This protein binds this small molecule.
Small molecule (SMILES): CC(=O)N[C@H]1[C@H](O[C@H]2[C@H](O)[C@@H](NC(C)=O)CO[C@@H]2CO)O[C@H](CO)[C@@H](O)[C@@H]1O

Sequence of chain 2.A:
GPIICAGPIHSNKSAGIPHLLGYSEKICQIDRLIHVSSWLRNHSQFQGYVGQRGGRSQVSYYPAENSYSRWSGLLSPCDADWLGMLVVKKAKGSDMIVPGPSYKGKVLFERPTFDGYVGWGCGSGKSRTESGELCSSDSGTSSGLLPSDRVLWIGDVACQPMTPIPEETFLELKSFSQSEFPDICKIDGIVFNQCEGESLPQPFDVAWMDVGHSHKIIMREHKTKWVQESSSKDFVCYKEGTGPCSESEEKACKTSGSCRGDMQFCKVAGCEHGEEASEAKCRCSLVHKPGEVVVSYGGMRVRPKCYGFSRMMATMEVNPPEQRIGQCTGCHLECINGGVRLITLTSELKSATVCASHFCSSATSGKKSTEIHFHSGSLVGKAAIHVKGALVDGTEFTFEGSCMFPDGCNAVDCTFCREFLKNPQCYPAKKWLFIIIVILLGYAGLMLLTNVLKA

Binding-site contacts:
Ligand atom O7 contacts residue SER35 of chain 2.A at 3.7 Å.
Ligand atom C6 contacts residue ASN33 of chain 2.A at 3.6 Å.
Ligand atom C4 contacts residue SER35 of chain 2.A at 3.8 Å.
Ligand atom O6 contacts residue ALA36 of chain 2.A at 3.5 Å.
Ligand atom C4 contacts residue HIS31 of chain 2.A at 3.9 Å.
Ligand atom O4 contacts residue HIS31 of chain 2.A at 3.5 Å (h-bond).
Ligand atom N2 contacts residue SER35 of chain 2.A at 4.3 Å.
Ligand atom C2 contacts residue SER35 of chain 2.A at 3.3 Å.
Ligand atom C7 contacts residue SER35 of chain 2.A at 4.4 Å.
Ligand atom C1 contacts residue SER35 of chain 2.A at 3.4 Å.
Ligand atom O6 contacts residue GLY37 of chain 2.A at 3.1 Å (h-bond).
Ligand atom O5 contacts residue SER35 of chain 2.A at 3.0 Å (h-bond).
Ligand atom C4 contacts residue ASN33 of chain 2.A at 4.2 Å.
Ligand atom O3 contacts residue ASN33 of chain 2.A at 3.2 Å (h-bond).
Ligand atom O6 contacts residue SER35 of chain 2.A at 2.5 Å (h-bond).
Ligand atom C3 contacts residue SER35 of chain 2.A at 4.1 Å.
Ligand atom O3 contacts residue HIS31 of chain 2.A at 4.1 Å.
Ligand atom C5 contacts residue HIS31 of chain 2.A at 4.1 Å.
Ligand atom C3 contacts residue ASN33 of chain 2.A at 4.1 Å.
Ligand atom C2 contacts residue HIS31 of chain 2.A at 4.5 Å.
Ligand atom C5 contacts residue ASN33 of chain 2.A at 3.4 Å.
Ligand atom C1 contacts residue ASN33 of chain 2.A at 4.0 Å.
Ligand atom C6 contacts residue SER35 of chain 2.A at 3.5 Å.
Ligand atom C2 contacts residue ASN33 of chain 2.A at 4.4 Å.
Ligand atom C3 contacts residue HIS31 of chain 2.A at 3.5 Å.
Ligand atom C6 contacts residue GLY37 of chain 2.A at 4.1 Å.
Ligand atom O5 contacts residue ASN33 of chain 2.A at 3.4 Å (h-bond).
Ligand atom C5 contacts residue SER35 of chain 2.A at 3.9 Å.